Binding-site contacts:
Ligand atom O3P contacts residue ASN212 of chain 4.A at 2.9 Å (h-bond).
Ligand atom O2 contacts residue GLY122 of chain 4.A at 3.9 Å.
Ligand atom C4 contacts residue MET248 of chain 4.A at 3.5 Å (hydrophobic).
Ligand atom C5 contacts residue GLY246 of chain 4.A at 3.9 Å.
Ligand atom P contacts residue ARG243 of chain 3.A at 3.9 Å.
Ligand atom O1P contacts residue TYR215 of chain 4.A at 2.7 Å (h-bond).
Ligand atom P contacts residue ASN212 of chain 4.A at 3.7 Å.
Ligand atom O6 contacts residue LYS274 of chain 4.A at 3.1 Å (salt-bridge).
Ligand atom O4 contacts residue GLY246 of chain 4.A at 3.9 Å.
Ligand atom C1 contacts residue GLU280 of chain 4.A at 3.5 Å.
Ligand atom O1 contacts residue PO41 of chain 4.D at 2.8 Å (h-bond).
Ligand atom O2P contacts residue ASN212 of chain 4.A at 3.9 Å.
Ligand atom P contacts residue TYR264 of chain 4.A at 3.7 Å.
Ligand atom O3 contacts residue SER247 of chain 4.A at 3.7 Å.
Ligand atom O6 contacts residue TYR264 of chain 4.A at 3.5 Å.
Ligand atom O1P contacts residue TYR264 of chain 4.A at 2.6 Å (h-bond).
Ligand atom C1 contacts residue PO41 of chain 4.D at 3.5 Å.
Ligand atom O2 contacts residue PO41 of chain 4.D at 3.3 Å (h-bond).
Ligand atom C2 contacts residue PO41 of chain 4.D at 4.0 Å.
Ligand atom C1 contacts residue LEU275 of chain 4.A at 3.9 Å (hydrophobic).
Ligand atom O3P contacts residue TYR244 of chain 4.A at 2.7 Å (h-bond).
Ligand atom O2P contacts residue ARG243 of chain 3.A at 2.8 Å (salt-bridge).
Ligand atom O3 contacts residue ASP121 of chain 4.A at 2.5 Å (salt-bridge).
Ligand atom C3 contacts residue MET248 of chain 4.A at 3.5 Å (hydrophobic).
Ligand atom C6 contacts residue TYR244 of chain 4.A at 3.7 Å (hydrophobic).
Ligand atom O5 contacts residue LYS274 of chain 4.A at 3.0 Å (salt-bridge).
Ligand atom C1 contacts residue MG1 of chain 4.F at 3.6 Å.
Ligand atom C6 contacts residue GLY246 of chain 4.A at 3.6 Å.
Ligand atom O3 contacts residue MET248 of chain 4.A at 2.8 Å (h-bond).
Ligand atom O4 contacts residue MET248 of chain 4.A at 3.1 Å (h-bond).
Ligand atom O4 contacts residue SER247 of chain 4.A at 3.9 Å.
Ligand atom O2 contacts residue GLY246 of chain 4.A at 3.9 Å.
Ligand atom C3 contacts residue ASP121 of chain 4.A at 3.4 Å.
Ligand atom C1 contacts residue ASP121 of chain 4.A at 3.8 Å.
Ligand atom C2 contacts residue LYS274 of chain 4.A at 4.0 Å.
Ligand atom C4 contacts residue GLY246 of chain 4.A at 3.2 Å.
Ligand atom O1 contacts residue LYS274 of chain 4.A at 3.4 Å.
Ligand atom O3P contacts residue TYR264 of chain 4.A at 3.8 Å.
Ligand atom O3 contacts residue GLY122 of chain 4.A at 3.6 Å.
Ligand atom O3P contacts residue ARG243 of chain 3.A at 3.5 Å (salt-bridge).

Sequence of chain 4.A:
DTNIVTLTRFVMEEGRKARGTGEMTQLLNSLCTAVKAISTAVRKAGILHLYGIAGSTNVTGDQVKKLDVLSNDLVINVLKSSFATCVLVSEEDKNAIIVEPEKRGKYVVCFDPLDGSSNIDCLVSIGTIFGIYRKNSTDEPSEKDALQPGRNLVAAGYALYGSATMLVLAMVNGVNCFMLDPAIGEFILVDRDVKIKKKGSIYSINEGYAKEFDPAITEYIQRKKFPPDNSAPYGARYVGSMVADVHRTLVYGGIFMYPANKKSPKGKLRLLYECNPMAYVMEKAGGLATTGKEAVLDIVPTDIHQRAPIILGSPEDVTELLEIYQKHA

Sequence of chain 3.A:
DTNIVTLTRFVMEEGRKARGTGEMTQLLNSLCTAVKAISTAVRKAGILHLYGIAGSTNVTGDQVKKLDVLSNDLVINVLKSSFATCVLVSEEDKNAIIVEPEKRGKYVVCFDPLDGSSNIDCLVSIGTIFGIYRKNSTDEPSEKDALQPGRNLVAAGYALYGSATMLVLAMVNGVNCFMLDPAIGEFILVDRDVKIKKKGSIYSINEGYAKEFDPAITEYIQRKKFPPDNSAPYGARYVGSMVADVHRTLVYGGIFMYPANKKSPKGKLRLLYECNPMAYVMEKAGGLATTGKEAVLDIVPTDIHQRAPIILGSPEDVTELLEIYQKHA

This protein binds this small molecule.
Small molecule (SMILES): O=P(O)(O)OC[C@H]1O[C@](O)(CO)[C@@H](O)[C@@H]1O